Binding-site contacts:
Ligand atom C22 contacts residue PHE66 of chain 6.A at 3.7 Å (hydrophobic).
Ligand atom C23 contacts residue ILE79 of chain 6.A at 4.1 Å (hydrophobic).
Ligand atom O03 contacts residue ILE79 of chain 6.A at 4.5 Å.
Ligand atom C33 contacts residue PHE66 of chain 6.A at 4.4 Å (hydrophobic).
Ligand atom C31 contacts residue PHE66 of chain 6.A at 4.0 Å (hydrophobic).
Ligand atom N03 contacts residue PHE66 of chain 6.A at 4.5 Å.
Ligand atom C03 contacts residue MET32 of chain 6.A at 4.3 Å (hydrophobic).
Ligand atom C05 contacts residue MET32 of chain 6.A at 4.2 Å (hydrophobic).
Ligand atom O02 contacts residue ILE79 of chain 6.A at 4.1 Å.
Ligand atom C24 contacts residue GLU81 of chain 6.A at 4.3 Å.
Ligand atom O04 contacts residue MET32 of chain 6.A at 3.9 Å.
Ligand atom C33 contacts residue ASP70 of chain 6.A at 4.5 Å.
Ligand atom C04 contacts residue MET32 of chain 6.A at 3.6 Å (hydrophobic).
Ligand atom C32 contacts residue PHE66 of chain 6.A at 4.2 Å (hydrophobic).
Ligand atom C25 contacts residue ILE79 of chain 6.A at 4.3 Å (hydrophobic).
Ligand atom C02 contacts residue MET32 of chain 6.A at 3.6 Å (hydrophobic).
Ligand atom C24 contacts residue PHE66 of chain 6.A at 4.3 Å (hydrophobic).
Ligand atom C22 contacts residue GLY82 of chain 6.A at 4.5 Å.
Ligand atom C32 contacts residue ASP70 of chain 6.A at 3.8 Å.
Ligand atom C30 contacts residue PHE66 of chain 6.A at 4.2 Å (hydrophobic).
Ligand atom C25 contacts residue GLY82 of chain 6.A at 4.1 Å.
Ligand atom C24 contacts residue ILE79 of chain 6.A at 3.6 Å (hydrophobic).
Ligand atom C25 contacts residue PHE66 of chain 6.A at 4.3 Å (hydrophobic).
Ligand atom C06 contacts residue MET32 of chain 6.A at 3.5 Å (hydrophobic).
Ligand atom C01 contacts residue MET32 of chain 6.A at 4.5 Å (hydrophobic).
Ligand atom C25 contacts residue GLU81 of chain 6.A at 3.9 Å.
Ligand atom O04 contacts residue PHE66 of chain 6.A at 4.3 Å.
Ligand atom C22 contacts residue LEU36 of chain 6.A at 4.2 Å (hydrophobic).

Sequence of chain 6.A:
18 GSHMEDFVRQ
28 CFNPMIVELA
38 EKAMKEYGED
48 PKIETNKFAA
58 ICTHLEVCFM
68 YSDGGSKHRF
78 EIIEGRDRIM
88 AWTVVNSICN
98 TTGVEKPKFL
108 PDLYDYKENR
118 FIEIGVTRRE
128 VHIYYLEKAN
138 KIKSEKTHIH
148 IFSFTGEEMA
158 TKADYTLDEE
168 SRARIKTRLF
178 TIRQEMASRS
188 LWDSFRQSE

This protein binds this small molecule.
Small molecule (SMILES): C[C@H](C[C@@H](C[C@H](C[C@@H](C[C@@H](CCN1CCCC1=O)N1CCCC1=O)N1CCCC1=O)N1CCCC1=O)N1CCCC1=O)N1CCCC1=O